Sequence of chain 1.B:
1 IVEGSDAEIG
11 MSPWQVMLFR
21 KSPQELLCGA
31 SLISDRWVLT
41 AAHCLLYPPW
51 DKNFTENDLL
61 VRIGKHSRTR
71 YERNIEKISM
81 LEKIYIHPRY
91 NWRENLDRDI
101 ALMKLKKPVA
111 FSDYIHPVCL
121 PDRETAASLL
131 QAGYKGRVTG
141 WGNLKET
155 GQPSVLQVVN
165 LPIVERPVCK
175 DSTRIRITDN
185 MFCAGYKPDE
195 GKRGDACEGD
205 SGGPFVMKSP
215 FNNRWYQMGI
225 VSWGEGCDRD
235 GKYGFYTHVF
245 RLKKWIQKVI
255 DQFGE

A small-molecule ligand and the protein it binds are described below.
Small molecule (SMILES): CC(=O)N[C@H]1[C@H](O[C@H]2[C@H](O)[C@@H](NC(C)=O)CO[C@@H]2CO)O[C@H](CO)[C@@H](O)[C@@H]1O

Binding-site contacts:
Ligand atom N2 contacts residue LEU46 of chain 1.B at 4.3 Å.
Ligand atom C4 contacts residue ASN53 of chain 1.B at 4.3 Å.
Ligand atom N2 contacts residue ASN53 of chain 1.B at 2.9 Å (h-bond).
Ligand atom C8 contacts residue ASN53 of chain 1.B at 3.4 Å.
Ligand atom O7 contacts residue LEU46 of chain 1.B at 4.2 Å.
Ligand atom C3 contacts residue ASN53 of chain 1.B at 3.8 Å.
Ligand atom C7 contacts residue LEU46 of chain 1.B at 4.3 Å (hydrophobic).
Ligand atom C1 contacts residue ASN53 of chain 1.B at 1.4 Å.
Ligand atom O5 contacts residue ASN53 of chain 1.B at 2.4 Å (h-bond).
Ligand atom C7 contacts residue ASN53 of chain 1.B at 3.5 Å.
Ligand atom C2 contacts residue ASN53 of chain 1.B at 2.5 Å.
Ligand atom C5 contacts residue ASN53 of chain 1.B at 3.7 Å.